A protein and the small-molecule ligand that binds it are described below.
Small molecule (SMILES): OC[C@H]1O[C@@H](O)[C@H](O)[C@@H](O)[C@H]1O

Binding-site contacts:
Ligand atom C6 contacts residue VAL80 of chain 1.C at 3.9 Å (hydrophobic).
Ligand atom O6 contacts residue GLY121 of chain 1.C at 3.7 Å.
Ligand atom O3 contacts residue TYR78 of chain 1.C at 4.4 Å.
Ligand atom C6 contacts residue TYR78 of chain 1.C at 3.6 Å (hydrophobic).
Ligand atom C1 contacts residue TYR122 of chain 1.C at 3.6 Å (hydrophobic).
Ligand atom C3 contacts residue TYR78 of chain 1.C at 3.7 Å (hydrophobic).
Ligand atom C4 contacts residue TYR78 of chain 1.C at 3.7 Å (hydrophobic).
Ligand atom O6 contacts residue TRP123 of chain 1.C at 3.0 Å (h-bond).
Ligand atom O1 contacts residue GLY121 of chain 1.C at 4.1 Å.
Ligand atom O6 contacts residue VAL80 of chain 1.C at 4.0 Å.
Ligand atom C5 contacts residue ASP125 of chain 1.C at 3.9 Å.
Ligand atom C4 contacts residue ASP125 of chain 1.C at 3.5 Å.
Ligand atom O6 contacts residue TYR122 of chain 1.C at 3.1 Å (h-bond).
Ligand atom C5 contacts residue TYR122 of chain 1.C at 4.1 Å (hydrophobic).
Ligand atom C5 contacts residue GLY121 of chain 1.C at 4.5 Å.
Ligand atom O4 contacts residue ASP125 of chain 1.C at 2.7 Å (salt-bridge).
Ligand atom O1 contacts residue PHE47 of chain 1.C at 3.4 Å.
Ligand atom C1 contacts residue GLY121 of chain 1.C at 4.3 Å.
Ligand atom C2 contacts residue GLY121 of chain 1.C at 4.3 Å.
Ligand atom C3 contacts residue GLY1 of chain 1.C at 3.7 Å.
Ligand atom O2 contacts residue PHE47 of chain 1.C at 4.4 Å.
Ligand atom C6 contacts residue TYR122 of chain 1.C at 3.9 Å (hydrophobic).
Ligand atom C4 contacts residue GLY1 of chain 1.C at 3.9 Å.
Ligand atom O3 contacts residue GLY1 of chain 1.C at 2.8 Å (h-bond).
Ligand atom C1 contacts residue PHE47 of chain 1.C at 4.5 Å (hydrophobic).
Ligand atom C5 contacts residue TYR78 of chain 1.C at 3.6 Å (hydrophobic).
Ligand atom C6 contacts residue TRP123 of chain 1.C at 3.9 Å (hydrophobic).
Ligand atom C2 contacts residue PHE47 of chain 1.C at 4.3 Å (hydrophobic).
Ligand atom O5 contacts residue TYR122 of chain 1.C at 3.0 Å (h-bond).
Ligand atom O4 contacts residue GLY1 of chain 1.C at 3.0 Å (h-bond).
Ligand atom C1 contacts residue TYR78 of chain 1.C at 4.4 Å (hydrophobic).
Ligand atom O2 contacts residue GLY1 of chain 1.C at 4.5 Å.
Ligand atom O5 contacts residue GLY121 of chain 1.C at 3.7 Å.
Ligand atom O1 contacts residue TYR122 of chain 1.C at 3.5 Å.
Ligand atom C2 contacts residue GLY1 of chain 1.C at 3.9 Å.
Ligand atom O4 contacts residue GLY121 of chain 1.C at 3.6 Å.
Ligand atom O6 contacts residue ASP125 of chain 1.C at 2.8 Å (salt-bridge).
Ligand atom C6 contacts residue ASP125 of chain 1.C at 3.3 Å.

Sequence of chain 1.C:
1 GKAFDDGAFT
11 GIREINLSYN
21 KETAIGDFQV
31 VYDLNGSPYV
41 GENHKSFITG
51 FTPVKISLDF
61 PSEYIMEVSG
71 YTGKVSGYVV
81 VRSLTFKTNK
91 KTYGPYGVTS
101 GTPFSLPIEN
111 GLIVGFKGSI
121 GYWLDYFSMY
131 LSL